This protein binds this small molecule.
Small molecule (SMILES): CC(=O)N[C@H]1[C@H](O[C@H]2[C@H](O)[C@@H](NC(C)=O)CO[C@@H]2CO)O[C@H](CO)[C@@H](O)[C@@H]1O

Binding-site contacts:
Ligand atom C2 contacts residue ASN257 of chain 1.D at 2.4 Å.
Ligand atom C5 contacts residue ASN257 of chain 1.D at 3.6 Å.
Ligand atom C1 contacts residue ASN257 of chain 1.D at 1.4 Å.
Ligand atom C3 contacts residue ASN257 of chain 1.D at 3.6 Å.
Ligand atom C8 contacts residue VAL90 of chain 1.D at 4.1 Å (hydrophobic).
Ligand atom C8 contacts residue ASN257 of chain 1.D at 3.5 Å.
Ligand atom C1 contacts residue ASN245 of chain 1.D at 3.7 Å.
Ligand atom C8 contacts residue ASN245 of chain 1.D at 3.6 Å.
Ligand atom N2 contacts residue VAL90 of chain 1.D at 4.1 Å.
Ligand atom O6 contacts residue LYS247 of chain 1.D at 4.4 Å.
Ligand atom C7 contacts residue ASN257 of chain 1.D at 3.1 Å.
Ligand atom C5 contacts residue ASN245 of chain 1.D at 4.2 Å.
Ligand atom C6 contacts residue ASN245 of chain 1.D at 4.1 Å.
Ligand atom C7 contacts residue VAL90 of chain 1.D at 4.4 Å (hydrophobic).
Ligand atom C4 contacts residue ASN257 of chain 1.D at 4.2 Å.
Ligand atom N2 contacts residue ASN257 of chain 1.D at 2.8 Å (h-bond).
Ligand atom O7 contacts residue ASN257 of chain 1.D at 3.2 Å (h-bond).
Ligand atom C8 contacts residue THR256 of chain 1.D at 4.1 Å.
Ligand atom O5 contacts residue ASN257 of chain 1.D at 2.4 Å (h-bond).
Ligand atom O6 contacts residue ASN245 of chain 1.D at 3.0 Å (h-bond).
Ligand atom O7 contacts residue VAL90 of chain 1.D at 3.7 Å.
Ligand atom C8 contacts residue SER259 of chain 1.D at 4.3 Å.
Ligand atom O5 contacts residue ASN245 of chain 1.D at 3.1 Å (h-bond).

Sequence of chain 1.D:
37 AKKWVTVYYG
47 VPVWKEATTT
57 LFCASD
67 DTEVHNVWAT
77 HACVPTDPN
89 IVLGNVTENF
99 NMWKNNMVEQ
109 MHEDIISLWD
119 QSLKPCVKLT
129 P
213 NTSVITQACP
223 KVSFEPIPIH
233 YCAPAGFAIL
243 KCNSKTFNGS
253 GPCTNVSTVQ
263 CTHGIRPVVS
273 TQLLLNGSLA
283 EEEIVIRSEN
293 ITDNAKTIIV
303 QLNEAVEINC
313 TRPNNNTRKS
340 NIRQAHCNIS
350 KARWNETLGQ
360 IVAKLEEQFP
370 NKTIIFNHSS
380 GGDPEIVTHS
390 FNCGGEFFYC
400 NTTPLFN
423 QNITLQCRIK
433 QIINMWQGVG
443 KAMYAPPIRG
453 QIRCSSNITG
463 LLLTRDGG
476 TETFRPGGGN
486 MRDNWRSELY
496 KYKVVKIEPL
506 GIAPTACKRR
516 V